Binding-site contacts:
Ligand atom OAC contacts residue VAL61 of chain 1.E at 3.9 Å.
Ligand atom NE2 contacts residue HIS62 of chain 1.E at 2.9 Å (h-bond).
Ligand atom O contacts residue TRP64 of chain 1.E at 3.1 Å (h-bond).
Ligand atom OE1 contacts residue HIS62 of chain 1.E at 4.0 Å.
Ligand atom CG contacts residue TRP70 of chain 1.E at 3.3 Å (hydrophobic).
Ligand atom CB contacts residue TRP84 of chain 1.E at 3.3 Å (hydrophobic).
Ligand atom CB contacts residue TRP64 of chain 1.E at 4.2 Å (hydrophobic).
Ligand atom OAD contacts residue TRP64 of chain 1.E at 4.2 Å.
Ligand atom CG contacts residue PHE86 of chain 1.E at 4.2 Å (hydrophobic).
Ligand atom OAC contacts residue HIS62 of chain 1.E at 3.9 Å.
Ligand atom CD contacts residue TRP64 of chain 1.E at 3.5 Å (hydrophobic).
Ligand atom CD contacts residue HIS62 of chain 1.E at 3.9 Å.
Ligand atom CB contacts residue TRP70 of chain 1.E at 4.3 Å (hydrophobic).
Ligand atom OE1 contacts residue TRP64 of chain 1.E at 2.9 Å (h-bond).
Ligand atom O contacts residue HIS62 of chain 1.E at 3.4 Å (h-bond).
Ligand atom NE2 contacts residue TRP70 of chain 1.E at 4.2 Å.
Ligand atom CA contacts residue TRP64 of chain 1.E at 4.3 Å (hydrophobic).
Ligand atom NE2 contacts residue TRP64 of chain 1.E at 3.2 Å (h-bond).
Ligand atom CD contacts residue TRP70 of chain 1.E at 3.5 Å (hydrophobic).
Ligand atom CAN contacts residue TRP70 of chain 1.E at 4.2 Å (hydrophobic).
Ligand atom OE1 contacts residue PHE86 of chain 1.E at 3.3 Å.
Ligand atom CD contacts residue SER63 of chain 1.E at 4.0 Å.
Ligand atom CA contacts residue TRP70 of chain 1.E at 4.2 Å (hydrophobic).
Ligand atom OAD contacts residue TRP84 of chain 1.E at 3.8 Å.
Ligand atom OAC contacts residue TRP70 of chain 1.E at 3.6 Å.
Ligand atom OE1 contacts residue SER63 of chain 1.E at 3.5 Å.
Ligand atom CD contacts residue PHE86 of chain 1.E at 4.2 Å (hydrophobic).
Ligand atom CG contacts residue TRP84 of chain 1.E at 3.8 Å (hydrophobic).
Ligand atom C contacts residue TRP64 of chain 1.E at 3.4 Å (hydrophobic).
Ligand atom C contacts residue HIS62 of chain 1.E at 3.5 Å.
Ligand atom NE2 contacts residue SER63 of chain 1.E at 4.0 Å.
Ligand atom OE1 contacts residue TRP70 of chain 1.E at 3.5 Å.

The protein below binds the small molecule below.
Small molecule (SMILES): O=C1CC[C@@H](N2C(=O)c3ccccc3C2=O)C(=O)N1

Sequence of chain 1.E:
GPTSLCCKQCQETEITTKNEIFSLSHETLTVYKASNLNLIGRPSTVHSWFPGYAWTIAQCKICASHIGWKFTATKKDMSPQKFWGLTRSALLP